Sequence of chain 1.D:
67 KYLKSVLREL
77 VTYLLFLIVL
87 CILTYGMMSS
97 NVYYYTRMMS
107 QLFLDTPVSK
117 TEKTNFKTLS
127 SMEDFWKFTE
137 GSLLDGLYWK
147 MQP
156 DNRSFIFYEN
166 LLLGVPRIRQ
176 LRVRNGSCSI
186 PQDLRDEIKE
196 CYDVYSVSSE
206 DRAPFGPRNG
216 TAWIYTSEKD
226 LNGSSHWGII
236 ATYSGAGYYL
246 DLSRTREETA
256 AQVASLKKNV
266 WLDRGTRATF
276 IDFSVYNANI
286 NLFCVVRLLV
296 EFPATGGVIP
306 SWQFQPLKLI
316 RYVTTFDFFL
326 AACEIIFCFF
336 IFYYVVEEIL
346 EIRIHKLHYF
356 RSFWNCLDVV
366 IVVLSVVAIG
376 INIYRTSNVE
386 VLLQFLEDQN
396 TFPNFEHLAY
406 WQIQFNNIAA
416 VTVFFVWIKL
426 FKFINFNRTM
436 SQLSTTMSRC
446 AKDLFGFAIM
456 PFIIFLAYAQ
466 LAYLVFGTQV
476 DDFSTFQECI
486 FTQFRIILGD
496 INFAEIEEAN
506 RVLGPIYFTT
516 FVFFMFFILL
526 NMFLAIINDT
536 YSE

A protein and the small-molecule ligand that binds it are described below.
Small molecule (SMILES): CC(=O)N[C@@H]1[C@@H](O)[C@H](O)[C@@H](CO)O[C@H]1O

Binding-site contacts:
Ligand atom C7 contacts residue ASN227 of chain 1.D at 3.5 Å.
Ligand atom C1 contacts residue ASN227 of chain 1.D at 1.4 Å.
Ligand atom N2 contacts residue ASP225 of chain 1.D at 3.5 Å (salt-bridge).
Ligand atom O5 contacts residue ASN227 of chain 1.D at 2.4 Å (h-bond).
Ligand atom C8 contacts residue ARG172 of chain 1.D at 3.5 Å.
Ligand atom N2 contacts residue ASN227 of chain 1.D at 2.9 Å (h-bond).
Ligand atom C4 contacts residue ASN227 of chain 1.D at 4.2 Å.
Ligand atom C8 contacts residue ASN227 of chain 1.D at 3.7 Å.
Ligand atom C5 contacts residue ASN227 of chain 1.D at 3.7 Å.
Ligand atom C3 contacts residue ASN227 of chain 1.D at 3.8 Å.
Ligand atom C7 contacts residue ARG172 of chain 1.D at 4.0 Å.
Ligand atom O7 contacts residue TYR244 of chain 1.D at 4.4 Å.
Ligand atom C2 contacts residue ASN227 of chain 1.D at 2.4 Å.
Ligand atom C1 contacts residue ASP225 of chain 1.D at 4.2 Å.
Ligand atom O7 contacts residue ARG172 of chain 1.D at 3.6 Å.
Ligand atom O7 contacts residue ASN227 of chain 1.D at 4.4 Å.
Ligand atom O7 contacts residue LEU226 of chain 1.D at 3.6 Å.
Ligand atom C7 contacts residue ASP225 of chain 1.D at 4.1 Å.
Ligand atom O7 contacts residue ASP225 of chain 1.D at 3.9 Å.
Ligand atom C2 contacts residue ASP225 of chain 1.D at 4.4 Å.